The small molecule below binds the protein below.
Small molecule (SMILES): CC(=O)N[C@@H]1[C@@H](O)[C@H](O)[C@@H](CO)O[C@H]1O

Binding-site contacts:
Ligand atom C1 contacts residue TRP362 of chain 1.R at 3.9 Å (hydrophobic).
Ligand atom C8 contacts residue ASN306 of chain 1.R at 3.7 Å.
Ligand atom C5 contacts residue ASN306 of chain 1.R at 3.6 Å.
Ligand atom C6 contacts residue TRP362 of chain 1.R at 4.5 Å (hydrophobic).
Ligand atom C8 contacts residue LYS302 of chain 1.R at 4.4 Å.
Ligand atom C5 contacts residue TRP362 of chain 1.R at 4.1 Å (hydrophobic).
Ligand atom C7 contacts residue ASN306 of chain 1.R at 3.2 Å.
Ligand atom O5 contacts residue ASN306 of chain 1.R at 2.3 Å (h-bond).
Ligand atom C1 contacts residue ASN306 of chain 1.R at 1.4 Å.
Ligand atom C4 contacts residue ASN306 of chain 1.R at 4.2 Å.
Ligand atom O5 contacts residue TRP362 of chain 1.R at 4.1 Å.
Ligand atom N2 contacts residue ASN306 of chain 1.R at 3.0 Å (h-bond).
Ligand atom C2 contacts residue ASN306 of chain 1.R at 2.5 Å.
Ligand atom O6 contacts residue ASN306 of chain 1.R at 4.4 Å.
Ligand atom C3 contacts residue ASN306 of chain 1.R at 3.8 Å.
Ligand atom O7 contacts residue ASN306 of chain 1.R at 3.4 Å (h-bond).

Sequence of chain 1.R:
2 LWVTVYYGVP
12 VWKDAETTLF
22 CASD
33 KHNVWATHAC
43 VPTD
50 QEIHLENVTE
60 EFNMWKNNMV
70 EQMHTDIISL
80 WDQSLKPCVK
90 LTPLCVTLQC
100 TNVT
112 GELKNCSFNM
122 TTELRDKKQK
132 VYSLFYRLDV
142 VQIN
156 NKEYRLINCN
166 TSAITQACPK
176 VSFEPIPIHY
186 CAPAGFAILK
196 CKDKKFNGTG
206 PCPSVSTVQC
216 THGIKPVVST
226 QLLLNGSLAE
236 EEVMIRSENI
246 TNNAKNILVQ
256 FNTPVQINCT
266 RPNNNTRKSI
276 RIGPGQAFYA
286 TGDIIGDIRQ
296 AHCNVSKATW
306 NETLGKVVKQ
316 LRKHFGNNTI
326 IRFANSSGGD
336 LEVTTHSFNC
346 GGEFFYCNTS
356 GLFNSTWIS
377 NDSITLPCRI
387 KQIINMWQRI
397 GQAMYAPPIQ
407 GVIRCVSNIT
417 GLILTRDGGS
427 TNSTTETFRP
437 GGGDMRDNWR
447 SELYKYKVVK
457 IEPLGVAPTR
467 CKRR